Sequence of chain 1.H:
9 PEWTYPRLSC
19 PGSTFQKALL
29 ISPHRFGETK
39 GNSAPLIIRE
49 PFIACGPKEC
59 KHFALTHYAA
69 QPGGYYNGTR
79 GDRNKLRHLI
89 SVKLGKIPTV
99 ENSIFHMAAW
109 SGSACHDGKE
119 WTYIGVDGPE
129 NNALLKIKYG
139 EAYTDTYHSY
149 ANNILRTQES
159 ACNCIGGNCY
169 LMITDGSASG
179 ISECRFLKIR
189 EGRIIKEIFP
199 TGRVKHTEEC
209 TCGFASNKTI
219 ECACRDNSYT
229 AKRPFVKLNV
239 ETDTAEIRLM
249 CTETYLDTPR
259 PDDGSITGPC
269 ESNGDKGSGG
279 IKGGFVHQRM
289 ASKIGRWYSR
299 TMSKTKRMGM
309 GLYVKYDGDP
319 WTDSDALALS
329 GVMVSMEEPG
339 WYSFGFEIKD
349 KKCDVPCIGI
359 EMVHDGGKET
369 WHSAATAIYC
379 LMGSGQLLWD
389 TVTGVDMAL

A small-molecule ligand and the protein it binds are described below.
Small molecule (SMILES): CC(=O)N[C@@H]1[C@@H](O)[C@H](O)[C@@H](CO)O[C@H]1O

Binding-site contacts:
Ligand atom C5 contacts residue ASN215 of chain 1.H at 3.6 Å.
Ligand atom C7 contacts residue ARG15 of chain 1.H at 4.4 Å.
Ligand atom O5 contacts residue ASN215 of chain 1.H at 2.3 Å (h-bond).
Ligand atom C3 contacts residue PRO14 of chain 1.H at 4.1 Å (hydrophobic).
Ligand atom C1 contacts residue TYR13 of chain 1.H at 4.2 Å (hydrophobic).
Ligand atom C5 contacts residue TYR13 of chain 1.H at 4.2 Å (hydrophobic).
Ligand atom O6 contacts residue TYR13 of chain 1.H at 4.1 Å.
Ligand atom O5 contacts residue TYR13 of chain 1.H at 4.2 Å.
Ligand atom O7 contacts residue ASN215 of chain 1.H at 3.9 Å.
Ligand atom C7 contacts residue PRO14 of chain 1.H at 3.7 Å (hydrophobic).
Ligand atom C8 contacts residue PRO14 of chain 1.H at 3.5 Å (hydrophobic).
Ligand atom C1 contacts residue ASN215 of chain 1.H at 1.4 Å.
Ligand atom C1 contacts residue PRO14 of chain 1.H at 3.9 Å (hydrophobic).
Ligand atom O7 contacts residue LEU16 of chain 1.H at 4.2 Å.
Ligand atom C7 contacts residue LEU16 of chain 1.H at 4.3 Å (hydrophobic).
Ligand atom C8 contacts residue ARG15 of chain 1.H at 3.8 Å.
Ligand atom C2 contacts residue PRO14 of chain 1.H at 3.8 Å (hydrophobic).
Ligand atom C2 contacts residue ASN215 of chain 1.H at 2.5 Å.
Ligand atom C3 contacts residue ASN215 of chain 1.H at 3.8 Å.
Ligand atom C4 contacts residue ASN215 of chain 1.H at 4.2 Å.
Ligand atom N2 contacts residue ASN215 of chain 1.H at 3.0 Å (h-bond).
Ligand atom N2 contacts residue PRO14 of chain 1.H at 2.9 Å (h-bond).
Ligand atom C8 contacts residue LEU16 of chain 1.H at 3.9 Å (hydrophobic).
Ligand atom N2 contacts residue ARG15 of chain 1.H at 4.1 Å.
Ligand atom C7 contacts residue ASN215 of chain 1.H at 3.6 Å.